Sequence of chain 1.B:
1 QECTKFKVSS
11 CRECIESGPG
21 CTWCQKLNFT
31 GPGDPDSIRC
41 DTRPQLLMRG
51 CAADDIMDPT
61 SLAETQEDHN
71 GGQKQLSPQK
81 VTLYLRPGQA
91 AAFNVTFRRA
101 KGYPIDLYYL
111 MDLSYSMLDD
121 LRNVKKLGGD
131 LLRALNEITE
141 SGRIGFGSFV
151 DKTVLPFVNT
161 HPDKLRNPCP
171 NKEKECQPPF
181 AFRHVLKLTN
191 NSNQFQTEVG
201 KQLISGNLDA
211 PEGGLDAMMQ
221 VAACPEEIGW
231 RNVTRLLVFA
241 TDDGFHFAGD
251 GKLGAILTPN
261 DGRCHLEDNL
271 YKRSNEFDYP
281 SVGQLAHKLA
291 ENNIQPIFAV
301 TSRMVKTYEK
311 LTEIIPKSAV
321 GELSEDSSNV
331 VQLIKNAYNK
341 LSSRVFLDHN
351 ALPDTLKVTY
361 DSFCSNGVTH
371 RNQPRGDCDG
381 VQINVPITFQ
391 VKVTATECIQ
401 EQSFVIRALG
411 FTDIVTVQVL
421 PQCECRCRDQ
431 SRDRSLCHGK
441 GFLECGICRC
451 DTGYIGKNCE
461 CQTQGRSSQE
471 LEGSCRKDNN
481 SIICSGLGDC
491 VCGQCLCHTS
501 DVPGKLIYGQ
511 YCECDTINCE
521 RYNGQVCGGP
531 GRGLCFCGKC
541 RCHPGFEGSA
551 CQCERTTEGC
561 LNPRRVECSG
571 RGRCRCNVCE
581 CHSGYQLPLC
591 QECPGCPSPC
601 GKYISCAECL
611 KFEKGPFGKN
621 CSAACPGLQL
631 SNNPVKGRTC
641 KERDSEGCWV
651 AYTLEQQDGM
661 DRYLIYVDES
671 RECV

A protein and the small-molecule ligand that binds it are described below.
Small molecule (SMILES): CC(=O)N[C@H]1[C@H](O[C@H]2[C@H](O)[C@@H](NC(C)=O)CO[C@@H]2CO)O[C@H](CO)[C@@H](O)[C@@H]1O

Binding-site contacts:
Ligand atom C7 contacts residue ASN94 of chain 1.B at 3.8 Å.
Ligand atom C8 contacts residue ALA92 of chain 1.B at 3.0 Å (hydrophobic).
Ligand atom N2 contacts residue ASN94 of chain 1.B at 3.1 Å (h-bond).
Ligand atom C3 contacts residue GLN390 of chain 1.B at 4.4 Å.
Ligand atom C7 contacts residue GLN390 of chain 1.B at 4.3 Å.
Ligand atom C5 contacts residue GLN390 of chain 1.B at 4.3 Å.
Ligand atom C2 contacts residue GLN390 of chain 1.B at 3.6 Å.
Ligand atom N2 contacts residue GLN390 of chain 1.B at 3.2 Å (h-bond).
Ligand atom C3 contacts residue ASN94 of chain 1.B at 3.8 Å.
Ligand atom C2 contacts residue ASN94 of chain 1.B at 2.4 Å.
Ligand atom C4 contacts residue ASN94 of chain 1.B at 4.1 Å.
Ligand atom C1 contacts residue GLN390 of chain 1.B at 3.2 Å.
Ligand atom O7 contacts residue ASN94 of chain 1.B at 4.0 Å.
Ligand atom O5 contacts residue ASN94 of chain 1.B at 2.3 Å (h-bond).
Ligand atom C1 contacts residue ASN94 of chain 1.B at 1.4 Å.
Ligand atom C7 contacts residue ALA92 of chain 1.B at 4.3 Å (hydrophobic).
Ligand atom O5 contacts residue GLN390 of chain 1.B at 4.2 Å.
Ligand atom C5 contacts residue ASN94 of chain 1.B at 3.5 Å.